Binding-site contacts:
Ligand atom NP0 contacts residue TRP21 of chain 1.A at 3.8 Å.
Ligand atom C05 contacts residue HIS9 of chain 1.A at 4.1 Å.
Ligand atom O09 contacts residue TRP10 of chain 1.A at 3.8 Å.
Ligand atom C02 contacts residue ASN16 of chain 1.A at 4.3 Å.
Ligand atom NP0 contacts residue LYS23 of chain 1.A at 4.4 Å.
Ligand atom O08 contacts residue ASP24 of chain 1.A at 3.6 Å.
Ligand atom NP0 contacts residue HIS20 of chain 1.A at 3.0 Å (h-bond).
Ligand atom C06 contacts residue HIS9 of chain 1.A at 4.4 Å.
Ligand atom C04 contacts residue HIS9 of chain 1.A at 4.2 Å.
Ligand atom S07 contacts residue HIS20 of chain 1.A at 4.0 Å.
Ligand atom O08 contacts residue HIS9 of chain 1.A at 4.1 Å.
Ligand atom C02 contacts residue HIS15 of chain 1.A at 3.5 Å.
Ligand atom C04 contacts residue ASP24 of chain 1.A at 3.8 Å.
Ligand atom C03 contacts residue ASN16 of chain 1.A at 4.0 Å.
Ligand atom O09 contacts residue HIS20 of chain 1.A at 3.7 Å.
Ligand atom C03 contacts residue HIS20 of chain 1.A at 4.0 Å.
Ligand atom S07 contacts residue ASP24 of chain 1.A at 3.6 Å (salt-bridge).
Ligand atom C05 contacts residue ASP24 of chain 1.A at 3.6 Å.
Ligand atom NP0 contacts residue ASP24 of chain 1.A at 2.7 Å (salt-bridge).
Ligand atom C03 contacts residue HIS15 of chain 1.A at 3.9 Å.
Ligand atom S07 contacts residue TRP21 of chain 1.A at 4.3 Å.
Ligand atom O08 contacts residue TRP10 of chain 1.A at 3.5 Å.
Ligand atom O09 contacts residue TRP21 of chain 1.A at 3.3 Å.
Ligand atom O09 contacts residue ASN16 of chain 1.A at 3.5 Å (h-bond).
Ligand atom O08 contacts residue PHE25 of chain 1.A at 3.9 Å.
Ligand atom S07 contacts residue TRP10 of chain 1.A at 4.1 Å.

This protein binds this small molecule.
Small molecule (SMILES): NS(=O)(=O)c1ccc(F)cc1

Sequence of chain 1.A:
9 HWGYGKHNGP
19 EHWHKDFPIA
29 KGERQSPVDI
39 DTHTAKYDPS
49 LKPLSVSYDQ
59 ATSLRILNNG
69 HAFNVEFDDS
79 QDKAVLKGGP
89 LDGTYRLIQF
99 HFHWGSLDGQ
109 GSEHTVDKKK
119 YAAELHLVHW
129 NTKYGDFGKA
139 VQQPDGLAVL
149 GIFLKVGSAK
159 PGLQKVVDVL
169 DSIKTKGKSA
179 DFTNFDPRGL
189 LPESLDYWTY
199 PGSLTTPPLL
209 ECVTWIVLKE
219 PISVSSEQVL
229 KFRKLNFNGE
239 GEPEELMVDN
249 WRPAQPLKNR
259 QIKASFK